A protein and the small-molecule ligand that binds it are described below.
Small molecule (SMILES): Cc1cc(CCCOc2c(Cl)cc(C3=NCCO3)cc2Cl)on1

Sequence of chain 10.A:
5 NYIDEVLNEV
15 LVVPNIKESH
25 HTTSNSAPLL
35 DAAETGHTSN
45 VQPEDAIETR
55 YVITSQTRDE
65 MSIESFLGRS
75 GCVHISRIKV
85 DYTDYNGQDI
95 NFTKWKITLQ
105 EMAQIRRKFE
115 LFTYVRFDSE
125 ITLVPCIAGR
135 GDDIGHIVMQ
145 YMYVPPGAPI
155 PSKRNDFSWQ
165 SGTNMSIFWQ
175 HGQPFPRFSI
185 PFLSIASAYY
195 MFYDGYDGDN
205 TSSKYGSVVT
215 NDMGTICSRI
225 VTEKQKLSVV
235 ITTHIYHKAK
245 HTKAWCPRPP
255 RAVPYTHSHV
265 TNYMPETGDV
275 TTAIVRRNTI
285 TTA

Binding-site contacts:
Ligand atom C3B contacts residue TYR147 of chain 10.A at 3.3 Å (hydrophobic).
Ligand atom C2C contacts residue MET217 of chain 10.A at 3.9 Å (hydrophobic).
Ligand atom C5 contacts residue MET217 of chain 10.A at 3.8 Å (hydrophobic).
Ligand atom O1A contacts residue LEU127 of chain 10.A at 4.1 Å.
Ligand atom C3B contacts residue ILE125 of chain 10.A at 4.3 Å (hydrophobic).
Ligand atom C3 contacts residue LEU103 of chain 10.A at 4.3 Å (hydrophobic).
Ligand atom C5A contacts residue LEU127 of chain 10.A at 3.8 Å (hydrophobic).
Ligand atom N2 contacts residue ASN215 of chain 10.A at 3.9 Å.
Ligand atom C5B contacts residue ILE125 of chain 10.A at 3.5 Å (hydrophobic).
Ligand atom N3A contacts residue TYR147 of chain 10.A at 4.1 Å.
Ligand atom O1 contacts residue MET217 of chain 10.A at 2.7 Å (h-bond).
Ligand atom C5B contacts residue ILE220 of chain 10.A at 4.3 Å (hydrophobic).
Ligand atom C4 contacts residue LEU103 of chain 10.A at 3.6 Å (hydrophobic).
Ligand atom C4A contacts residue MET146 of chain 10.A at 4.0 Å (hydrophobic).
Ligand atom C31 contacts residue LEU103 of chain 10.A at 4.1 Å (hydrophobic).
Ligand atom C4B contacts residue ILE220 of chain 10.A at 4.2 Å (hydrophobic).
Ligand atom O1B contacts residue ILE125 of chain 10.A at 4.1 Å.
Ligand atom C3C contacts residue ILE101 of chain 10.A at 3.8 Å (hydrophobic).
Ligand atom C2A contacts residue ILE220 of chain 10.A at 4.1 Å (hydrophobic).
Ligand atom N3A contacts residue ILE220 of chain 10.A at 4.3 Å.
Ligand atom C4A contacts residue TYR145 of chain 10.A at 3.7 Å (hydrophobic).
Ligand atom CL1 contacts residue ILE125 of chain 10.A at 3.7 Å.
Ligand atom C4B contacts residue ILE125 of chain 10.A at 4.0 Å (hydrophobic).
Ligand atom C1B contacts residue ILE125 of chain 10.A at 3.6 Å (hydrophobic).
Ligand atom O1A contacts residue ILE239 of chain 10.A at 4.3 Å.
Ligand atom C2B contacts residue TYR147 of chain 10.A at 3.4 Å (hydrophobic).
Ligand atom C2B contacts residue ILE184 of chain 10.A at 4.1 Å (hydrophobic).
Ligand atom CL1 contacts residue ILE239 of chain 10.A at 4.0 Å.
Ligand atom N2 contacts residue MET217 of chain 10.A at 3.1 Å (h-bond).
Ligand atom C6B contacts residue ILE125 of chain 10.A at 3.3 Å (hydrophobic).
Ligand atom C31 contacts residue MET195 of chain 10.A at 3.9 Å (hydrophobic).
Ligand atom N3A contacts residue PHE182 of chain 10.A at 4.1 Å.
Ligand atom CL2 contacts residue ILE184 of chain 10.A at 4.2 Å.
Ligand atom C2B contacts residue ILE125 of chain 10.A at 4.1 Å (hydrophobic).
Ligand atom CL2 contacts residue TYR147 of chain 10.A at 2.4 Å.
Ligand atom C5A contacts residue TYR145 of chain 10.A at 3.7 Å (hydrophobic).
Ligand atom C3 contacts residue MET217 of chain 10.A at 4.2 Å (hydrophobic).
Ligand atom C2A contacts residue PHE182 of chain 10.A at 4.1 Å (hydrophobic).
Ligand atom CL2 contacts residue LEU187 of chain 10.A at 3.9 Å.
Ligand atom C2C contacts residue ILE101 of chain 10.A at 4.2 Å (hydrophobic).